Binding-site contacts:
Ligand atom C1 contacts residue ASN125 of chain 1.D at 1.4 Å.
Ligand atom C7 contacts residue ASN125 of chain 1.D at 3.2 Å.
Ligand atom C2 contacts residue ASN125 of chain 1.D at 2.5 Å.
Ligand atom C3 contacts residue ASN125 of chain 1.D at 3.8 Å.
Ligand atom O7 contacts residue ASN125 of chain 1.D at 3.3 Å (h-bond).
Ligand atom C5 contacts residue ASN125 of chain 1.D at 3.7 Å.
Ligand atom O5 contacts residue ASN125 of chain 1.D at 2.4 Å (h-bond).
Ligand atom O6 contacts residue ASN113 of chain 1.D at 3.9 Å.
Ligand atom O4 contacts residue HIS42 of chain 1.D at 3.8 Å.
Ligand atom N2 contacts residue ASN125 of chain 1.D at 2.8 Å (h-bond).
Ligand atom O5 contacts residue ASN113 of chain 1.D at 4.0 Å.
Ligand atom C5 contacts residue HIS42 of chain 1.D at 4.5 Å.
Ligand atom C1 contacts residue ASN113 of chain 1.D at 4.3 Å.
Ligand atom C4 contacts residue ASN125 of chain 1.D at 4.3 Å.
Ligand atom C8 contacts residue ASN125 of chain 1.D at 4.3 Å.

Sequence of chain 1.D:
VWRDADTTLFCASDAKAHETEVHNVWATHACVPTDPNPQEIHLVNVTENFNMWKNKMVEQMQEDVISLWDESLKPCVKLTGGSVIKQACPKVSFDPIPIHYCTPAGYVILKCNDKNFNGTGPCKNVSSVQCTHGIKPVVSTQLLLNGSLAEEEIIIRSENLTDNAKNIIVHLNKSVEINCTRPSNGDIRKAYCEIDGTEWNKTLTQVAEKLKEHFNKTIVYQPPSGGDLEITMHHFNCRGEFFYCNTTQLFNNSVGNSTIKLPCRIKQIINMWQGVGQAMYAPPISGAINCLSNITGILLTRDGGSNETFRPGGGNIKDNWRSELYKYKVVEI

A small-molecule ligand and the protein it binds are described below.
Small molecule (SMILES): CC(=O)N[C@@H]1[C@@H](O)[C@H](O)[C@@H](CO)O[C@H]1O